Binding-site contacts:
Ligand atom O3A contacts residue GLY15 of chain 1.B at 3.4 Å.
Ligand atom O3A contacts residue GLY17 of chain 1.B at 3.2 Å (h-bond).
Ligand atom O5' contacts residue VAL123 of chain 1.B at 3.7 Å.
Ligand atom O3B contacts residue GLY15 of chain 1.B at 2.8 Å (h-bond).
Ligand atom N3 contacts residue THR20 of chain 1.B at 3.6 Å.
Ligand atom C2 contacts residue GLY17 of chain 1.B at 3.5 Å.
Ligand atom O4' contacts residue ARG121 of chain 1.B at 3.2 Å (salt-bridge).
Ligand atom O2B contacts residue GLY17 of chain 1.B at 2.9 Å (h-bond).
Ligand atom N7 contacts residue THR157 of chain 1.B at 3.5 Å (h-bond).
Ligand atom N6 contacts residue THR157 of chain 1.B at 3.5 Å (h-bond).
Ligand atom O2B contacts residue LYS18 of chain 1.B at 2.6 Å (salt-bridge).
Ligand atom N3 contacts residue GLY17 of chain 1.B at 3.6 Å.
Ligand atom N6 contacts residue ASP161 of chain 1.B at 3.3 Å.
Ligand atom N9 contacts residue ARG121 of chain 1.B at 3.7 Å.
Ligand atom O2A contacts residue VAL123 of chain 1.B at 3.5 Å.
Ligand atom PB contacts residue GLY15 of chain 1.B at 3.6 Å.
Ligand atom O1A contacts residue THR19 of chain 1.B at 3.5 Å (h-bond).
Ligand atom O1B contacts residue THR19 of chain 1.B at 2.7 Å (h-bond).
Ligand atom N1 contacts residue VAL21 of chain 1.B at 3.7 Å.
Ligand atom C8 contacts residue ARG121 of chain 1.B at 3.3 Å.
Ligand atom O2A contacts residue THR19 of chain 1.B at 3.7 Å.
Ligand atom N1 contacts residue THR157 of chain 1.B at 3.6 Å.
Ligand atom O2B contacts residue ALA16 of chain 1.B at 3.4 Å (h-bond).
Ligand atom O1A contacts residue GLY17 of chain 1.B at 3.4 Å.
Ligand atom C3' contacts residue THR20 of chain 1.B at 3.6 Å.
Ligand atom PB contacts residue LYS18 of chain 1.B at 3.6 Å.
Ligand atom C6 contacts residue THR157 of chain 1.B at 3.7 Å.
Ligand atom O3' contacts residue VAL123 of chain 1.B at 3.6 Å.
Ligand atom C5' contacts residue GLY17 of chain 1.B at 3.6 Å.
Ligand atom C5' contacts residue THR20 of chain 1.B at 3.7 Å.
Ligand atom O1A contacts residue THR20 of chain 1.B at 2.7 Å (h-bond).
Ligand atom C2 contacts residue THR20 of chain 1.B at 3.7 Å.
Ligand atom N7 contacts residue ARG121 of chain 1.B at 3.5 Å (salt-bridge).
Ligand atom N6 contacts residue CYS160 of chain 1.B at 2.7 Å (h-bond).
Ligand atom O2B contacts residue GLY15 of chain 1.B at 3.7 Å.
Ligand atom N6 contacts residue VAL162 of chain 1.B at 3.3 Å (h-bond).
Ligand atom O2B contacts residue LEU13 of chain 1.B at 3.6 Å (h-bond).
Ligand atom C6 contacts residue VAL162 of chain 1.B at 3.5 Å (hydrophobic).
Ligand atom N1 contacts residue VAL162 of chain 1.B at 3.6 Å.
Ligand atom O1B contacts residue LYS18 of chain 1.B at 3.5 Å (salt-bridge).

This small molecule binds to this protein.
Small molecule (SMILES): Nc1ncnc2c1ncn2[C@H]1C[C@H](O)[C@@H](CO[P](=O)(O)OP(=O)(O)O)O1

Sequence of chain 1.B:
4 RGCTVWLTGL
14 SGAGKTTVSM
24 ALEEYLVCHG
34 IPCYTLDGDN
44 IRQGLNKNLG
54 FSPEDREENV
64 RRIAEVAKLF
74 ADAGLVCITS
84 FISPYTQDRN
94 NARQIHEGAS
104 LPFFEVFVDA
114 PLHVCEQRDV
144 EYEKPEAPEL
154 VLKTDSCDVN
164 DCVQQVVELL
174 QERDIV